The small molecule below binds the protein below.
Small molecule (SMILES): OC[C@H]1O[C@@H](O[C@H]2[C@H](O)[C@@H](O)[C@@H](O)O[C@@H]2CO)[C@H](O)[C@@H](O)[C@H]1O

Binding-site contacts:
Ligand atom O3 contacts residue SER211 of chain 1.A at 2.9 Å (h-bond).
Ligand atom C4 contacts residue SER211 of chain 1.A at 3.6 Å.
Ligand atom C3 contacts residue SER211 of chain 1.A at 4.1 Å.
Ligand atom O2 contacts residue GLY213 of chain 1.A at 3.8 Å.
Ligand atom O2 contacts residue LEU212 of chain 1.A at 2.9 Å.
Ligand atom C6 contacts residue TYR125 of chain 1.A at 3.4 Å (hydrophobic).
Ligand atom C4 contacts residue ALA82 of chain 1.A at 4.1 Å (hydrophobic).
Ligand atom O3 contacts residue GLY103 of chain 1.A at 3.9 Å.
Ligand atom O4 contacts residue ALA82 of chain 1.A at 3.8 Å.
Ligand atom C6 contacts residue SER211 of chain 1.A at 4.2 Å.
Ligand atom C6 contacts residue GLY214 of chain 1.A at 3.9 Å.
Ligand atom O3 contacts residue GLY214 of chain 1.A at 4.0 Å.
Ligand atom O6 contacts residue ASP80 of chain 1.A at 3.1 Å (salt-bridge).
Ligand atom C2 contacts residue SER211 of chain 1.A at 3.6 Å.
Ligand atom C3 contacts residue GLY213 of chain 1.A at 4.0 Å.
Ligand atom O2 contacts residue ASN127 of chain 1.A at 4.0 Å.
Ligand atom C5 contacts residue SER211 of chain 1.A at 3.8 Å.
Ligand atom O4 contacts residue SER211 of chain 1.A at 2.6 Å (h-bond).
Ligand atom O4 contacts residue GLY214 of chain 1.A at 4.1 Å.
Ligand atom C2 contacts residue GLY213 of chain 1.A at 4.1 Å.
Ligand atom C4 contacts residue ASP83 of chain 1.A at 3.5 Å.
Ligand atom O3 contacts residue ASP83 of chain 1.A at 2.6 Å (salt-bridge).
Ligand atom C3 contacts residue LEU212 of chain 1.A at 4.0 Å (hydrophobic).
Ligand atom O4 contacts residue ASP83 of chain 1.A at 2.6 Å (salt-bridge).
Ligand atom C5 contacts residue TYR125 of chain 1.A at 3.5 Å (hydrophobic).
Ligand atom C3 contacts residue ASN127 of chain 1.A at 3.5 Å.
Ligand atom O3 contacts residue TYR125 of chain 1.A at 3.6 Å.
Ligand atom C3 contacts residue ASP83 of chain 1.A at 3.6 Å.
Ligand atom O3 contacts residue LEU212 of chain 1.A at 3.1 Å (h-bond).
Ligand atom C3 contacts residue TYR125 of chain 1.A at 3.5 Å (hydrophobic).
Ligand atom C4 contacts residue TYR125 of chain 1.A at 3.7 Å (hydrophobic).
Ligand atom C2 contacts residue LEU212 of chain 1.A at 4.1 Å (hydrophobic).
Ligand atom O6 contacts residue TYR125 of chain 1.A at 3.9 Å.
Ligand atom O5 contacts residue SER211 of chain 1.A at 3.0 Å (h-bond).
Ligand atom C6 contacts residue ASP80 of chain 1.A at 3.9 Å.
Ligand atom C1 contacts residue SER211 of chain 1.A at 3.6 Å.
Ligand atom O4 contacts residue SER211 of chain 1.A at 3.6 Å.
Ligand atom O3 contacts residue GLY104 of chain 1.A at 3.4 Å (h-bond).
Ligand atom O3 contacts residue ASN127 of chain 1.A at 2.7 Å (h-bond).
Ligand atom O3 contacts residue GLY213 of chain 1.A at 2.8 Å (h-bond).

Sequence of chain 1.A:
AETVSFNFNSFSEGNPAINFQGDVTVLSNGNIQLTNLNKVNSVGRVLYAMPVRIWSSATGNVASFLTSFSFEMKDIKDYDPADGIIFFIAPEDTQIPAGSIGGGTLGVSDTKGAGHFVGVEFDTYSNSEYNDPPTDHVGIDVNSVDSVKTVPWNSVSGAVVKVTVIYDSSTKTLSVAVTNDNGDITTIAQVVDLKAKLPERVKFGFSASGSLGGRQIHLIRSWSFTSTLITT